Binding-site contacts:
Ligand atom C5 contacts residue NAG1 of chain 35.R at 4.3 Å.
Ligand atom O4 contacts residue NAG1 of chain 35.R at 3.0 Å.
Ligand atom C6 contacts residue NAG1 of chain 35.R at 4.3 Å.
Ligand atom C2 contacts residue ASN69 of chain 35.B at 4.2 Å.
Ligand atom C1 contacts residue ASN69 of chain 35.B at 2.7 Å.
Ligand atom C5 contacts residue VAL31 of chain 35.B at 4.2 Å (hydrophobic).
Ligand atom C4 contacts residue VAL31 of chain 35.B at 3.8 Å (hydrophobic).
Ligand atom C3 contacts residue NAG1 of chain 35.R at 3.7 Å.
Ligand atom C5 contacts residue ASN69 of chain 35.B at 3.7 Å.
Ligand atom C3 contacts residue VAL31 of chain 35.B at 3.0 Å (hydrophobic).
Ligand atom O5 contacts residue MET33 of chain 35.B at 4.2 Å.
Ligand atom O1 contacts residue VAL31 of chain 35.B at 3.4 Å (h-bond).
Ligand atom C8 contacts residue ARG57 of chain 35.B at 4.2 Å.
Ligand atom O6 contacts residue NAG1 of chain 35.R at 3.0 Å.
Ligand atom N2 contacts residue ASN69 of chain 35.B at 4.3 Å.
Ligand atom C8 contacts residue SER70 of chain 35.B at 3.7 Å.
Ligand atom C8 contacts residue ASN69 of chain 35.B at 3.4 Å.
Ligand atom C6 contacts residue MET33 of chain 35.B at 3.5 Å (hydrophobic).
Ligand atom C5 contacts residue MET33 of chain 35.B at 3.7 Å (hydrophobic).
Ligand atom O1 contacts residue ASN69 of chain 35.B at 2.1 Å (h-bond).
Ligand atom C1 contacts residue VAL31 of chain 35.B at 4.3 Å (hydrophobic).
Ligand atom O3 contacts residue VAL31 of chain 35.B at 3.6 Å.
Ligand atom O1 contacts residue MET33 of chain 35.B at 3.9 Å.
Ligand atom O3 contacts residue NAG1 of chain 35.R at 2.6 Å (h-bond).
Ligand atom C4 contacts residue NAG1 of chain 35.R at 3.2 Å.
Ligand atom O5 contacts residue ASN69 of chain 35.B at 2.8 Å (h-bond).
Ligand atom O7 contacts residue ASN69 of chain 35.B at 3.8 Å.
Ligand atom N2 contacts residue VAL31 of chain 35.B at 4.0 Å.
Ligand atom O1 contacts residue SER70 of chain 35.B at 4.2 Å.
Ligand atom C2 contacts residue VAL31 of chain 35.B at 4.0 Å (hydrophobic).
Ligand atom C6 contacts residue ASN69 of chain 35.B at 4.4 Å.
Ligand atom C7 contacts residue ASN69 of chain 35.B at 3.8 Å.
Ligand atom C6 contacts residue LEU24 of chain 35.B at 4.5 Å (hydrophobic).
Ligand atom O4 contacts residue VAL31 of chain 35.B at 3.3 Å.
Ligand atom C7 contacts residue SER70 of chain 35.B at 4.4 Å.

Sequence of chain 35.B:
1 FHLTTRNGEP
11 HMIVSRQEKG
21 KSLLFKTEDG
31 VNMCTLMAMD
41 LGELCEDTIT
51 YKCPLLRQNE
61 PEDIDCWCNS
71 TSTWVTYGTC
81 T

This protein binds this small molecule.
Small molecule (SMILES): CC(=O)N[C@@H]1[C@@H](O)[C@H](O)[C@@H](CO)O[C@H]1O